A protein and the small-molecule ligand that binds it are described below.
Small molecule (SMILES): Nc1ccn([C@@H]2O[C@H](CO[P](=O)(O)O[C@H]3[C@@H](O)[C@H](n4ccc(N)nc4=O)O[C@@H]3CO[P](=O)(O)O[C@H]3[C@@H](O)[C@H](n4cnc5c(N)ncnc54)O[C@@H]3CO[P](=O)(O)O[C@H]3[C@@H](O)[C@H](n4cnc5c(=O)nc(N)[nH]c54)O[C@@H]3CO[P](=O)(O)O[C@H]3[C@@H](O)[C@H](n4ccc(N)nc4=O)O[C@@H]3CO[P](=O)(O)O[C@H]3[C@@H](O)[C@H](n4ccc(N)nc4=O)O[C@@H]3COP(=O)=O)[C@@H](O)[C@H]2O)c(=O)n1

Binding-site contacts:
Ligand atom O3' contacts residue CA1 of chain 1.L at 2.3 Å.
Ligand atom C4' contacts residue LYS302 of chain 1.B at 3.6 Å.
Ligand atom C2' contacts residue ZAN1 of chain 1.N at 3.3 Å.
Ligand atom OP1 contacts residue ARG235 of chain 1.B at 3.6 Å.
Ligand atom OP2 contacts residue ARG215 of chain 1.B at 2.8 Å (salt-bridge).
Ligand atom N3 contacts residue ARG407 of chain 1.B at 3.5 Å (salt-bridge).
Ligand atom O5' contacts residue ARG215 of chain 1.B at 3.5 Å (salt-bridge).
Ligand atom C3' contacts residue CA1 of chain 1.L at 3.6 Å.
Ligand atom OP1 contacts residue ARG362 of chain 1.B at 3.2 Å (salt-bridge).
Ligand atom O2' contacts residue ARG586 of chain 1.B at 3.4 Å (salt-bridge).
Ligand atom P contacts residue ARG235 of chain 1.B at 3.4 Å.
Ligand atom P contacts residue ARG215 of chain 1.B at 3.6 Å.
Ligand atom N4 contacts residue ZAN1 of chain 1.N at 3.4 Å (h-bond).
Ligand atom O2' contacts residue ARG407 of chain 1.B at 3.3 Å (salt-bridge).
Ligand atom C3' contacts residue ZAN1 of chain 1.N at 3.4 Å.
Ligand atom OP2 contacts residue ARG235 of chain 1.B at 3.5 Å (salt-bridge).
Ligand atom O2' contacts residue GLN360 of chain 1.B at 2.9 Å (h-bond).
Ligand atom O3' contacts residue ASP635 of chain 1.B at 2.9 Å (salt-bridge).
Ligand atom OP1 contacts residue LYS367 of chain 1.B at 3.4 Å.
Ligand atom OP1 contacts residue ARG235 of chain 1.B at 2.7 Å (salt-bridge).
Ligand atom N3 contacts residue ZAN1 of chain 1.N at 3.5 Å (h-bond).
Ligand atom O3' contacts residue ZAN1 of chain 1.N at 2.9 Å (h-bond).
Ligand atom OP2 contacts residue GLN297 of chain 1.B at 3.6 Å.
Ligand atom C4' contacts residue ARG407 of chain 1.B at 3.5 Å.
Ligand atom O5' contacts residue LYS302 of chain 1.B at 3.5 Å (salt-bridge).
Ligand atom P contacts residue LYS302 of chain 1.B at 3.6 Å.
Ligand atom O3' contacts residue ARG362 of chain 1.B at 3.4 Å (salt-bridge).
Ligand atom OP1 contacts residue LYS302 of chain 1.B at 3.4 Å (salt-bridge).
Ligand atom O3' contacts residue GLN360 of chain 1.B at 3.2 Å (h-bond).
Ligand atom C4 contacts residue ZAN1 of chain 1.N at 3.3 Å.
Ligand atom O2' contacts residue ASP635 of chain 1.B at 2.7 Å (salt-bridge).
Ligand atom O3' contacts residue LYS302 of chain 1.B at 3.2 Å (salt-bridge).
Ligand atom OP2 contacts residue ARG215 of chain 1.B at 3.4 Å (salt-bridge).
Ligand atom C2 contacts residue ARG407 of chain 1.B at 3.4 Å.
Ligand atom O3' contacts residue ASP633 of chain 1.B at 3.1 Å (salt-bridge).
Ligand atom O2' contacts residue GLU145 of chain 1.B at 3.6 Å.
Ligand atom O4' contacts residue ARG407 of chain 1.B at 3.6 Å (salt-bridge).
Ligand atom OP1 contacts residue SER301 of chain 1.B at 2.7 Å (h-bond).
Ligand atom OP1 contacts residue GLN297 of chain 1.B at 3.4 Å (h-bond).
Ligand atom OP1 contacts residue ARG215 of chain 1.B at 3.6 Å (salt-bridge).

Sequence of chain 1.B:
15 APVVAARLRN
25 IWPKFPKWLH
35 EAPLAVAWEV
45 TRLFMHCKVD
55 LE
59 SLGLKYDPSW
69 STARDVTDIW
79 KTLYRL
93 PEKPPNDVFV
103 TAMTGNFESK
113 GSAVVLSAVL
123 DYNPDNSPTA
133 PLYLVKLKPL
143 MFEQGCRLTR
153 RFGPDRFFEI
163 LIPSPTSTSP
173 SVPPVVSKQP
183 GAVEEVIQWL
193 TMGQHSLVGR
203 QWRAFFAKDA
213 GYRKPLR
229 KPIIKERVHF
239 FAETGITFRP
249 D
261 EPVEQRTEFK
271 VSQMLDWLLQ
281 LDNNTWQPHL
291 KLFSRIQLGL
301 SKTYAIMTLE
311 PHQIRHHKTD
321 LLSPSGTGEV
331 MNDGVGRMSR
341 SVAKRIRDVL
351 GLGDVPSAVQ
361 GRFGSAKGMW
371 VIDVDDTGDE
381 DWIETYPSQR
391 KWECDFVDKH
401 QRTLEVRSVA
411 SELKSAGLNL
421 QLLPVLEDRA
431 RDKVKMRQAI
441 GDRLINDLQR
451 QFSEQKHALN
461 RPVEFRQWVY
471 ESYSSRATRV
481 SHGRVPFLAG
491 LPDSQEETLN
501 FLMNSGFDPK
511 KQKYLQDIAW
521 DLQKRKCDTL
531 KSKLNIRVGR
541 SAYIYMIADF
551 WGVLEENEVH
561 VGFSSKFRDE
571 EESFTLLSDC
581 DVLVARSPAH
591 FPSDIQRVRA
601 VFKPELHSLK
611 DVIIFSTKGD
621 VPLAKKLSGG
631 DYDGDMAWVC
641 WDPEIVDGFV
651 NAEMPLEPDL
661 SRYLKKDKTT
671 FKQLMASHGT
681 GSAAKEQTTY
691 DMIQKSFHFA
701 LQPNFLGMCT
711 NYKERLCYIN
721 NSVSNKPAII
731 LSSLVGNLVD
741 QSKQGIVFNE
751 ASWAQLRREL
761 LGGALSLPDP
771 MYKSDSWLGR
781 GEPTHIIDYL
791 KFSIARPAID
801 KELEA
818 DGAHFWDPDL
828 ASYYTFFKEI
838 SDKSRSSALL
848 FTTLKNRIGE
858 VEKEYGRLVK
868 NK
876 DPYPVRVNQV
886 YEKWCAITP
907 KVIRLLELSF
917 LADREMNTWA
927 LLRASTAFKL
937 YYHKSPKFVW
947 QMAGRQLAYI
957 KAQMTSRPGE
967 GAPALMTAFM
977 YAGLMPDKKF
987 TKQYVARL